Binding-site contacts:
Ligand atom N12 contacts residue MET161 of chain 3.A at 4.0 Å.
Ligand atom N12 contacts residue NAD1 of chain 3.B at 2.7 Å (h-bond).
Ligand atom O01 contacts residue GLY96 of chain 3.A at 4.4 Å.
Ligand atom C10 contacts residue PHE149 of chain 3.A at 3.7 Å (hydrophobic).
Ligand atom C07 contacts residue NAD1 of chain 3.B at 3.6 Å.
Ligand atom C13 contacts residue GLY96 of chain 3.A at 4.0 Å.
Ligand atom N08 contacts residue MET199 of chain 3.A at 4.4 Å.
Ligand atom C11 contacts residue MET161 of chain 3.A at 3.8 Å (hydrophobic).
Ligand atom C07 contacts residue MET199 of chain 3.A at 4.2 Å (hydrophobic).
Ligand atom C14 contacts residue MET161 of chain 3.A at 3.5 Å (hydrophobic).
Ligand atom C09 contacts residue NAD1 of chain 3.B at 3.6 Å.
Ligand atom C14 contacts residue GLY96 of chain 3.A at 3.7 Å.
Ligand atom C14 contacts residue PHE97 of chain 3.A at 4.1 Å (hydrophobic).
Ligand atom C10 contacts residue NAD1 of chain 3.B at 4.0 Å.
Ligand atom C11 contacts residue NAD1 of chain 3.B at 3.5 Å.
Ligand atom N12 contacts residue LYS165 of chain 3.A at 4.3 Å.
Ligand atom C06 contacts residue MET161 of chain 3.A at 4.3 Å (hydrophobic).
Ligand atom C13 contacts residue MET161 of chain 3.A at 3.7 Å (hydrophobic).
Ligand atom C02 contacts residue MET103 of chain 3.A at 3.8 Å (hydrophobic).
Ligand atom C13 contacts residue NAD1 of chain 3.B at 4.2 Å.
Ligand atom C02 contacts residue PHE97 of chain 3.A at 4.4 Å (hydrophobic).
Ligand atom C11 contacts residue PHE149 of chain 3.A at 3.8 Å (hydrophobic).
Ligand atom O01 contacts residue PHE97 of chain 3.A at 3.4 Å.
Ligand atom C05 contacts residue MET103 of chain 3.A at 4.0 Å (hydrophobic).
Ligand atom O01 contacts residue MET98 of chain 3.A at 2.9 Å (h-bond).
Ligand atom C05 contacts residue MET199 of chain 3.A at 3.6 Å (hydrophobic).
Ligand atom C10 contacts residue TYR158 of chain 3.A at 3.5 Å (hydrophobic).
Ligand atom C11 contacts residue LYS165 of chain 3.A at 4.1 Å.
Ligand atom C09 contacts residue TYR158 of chain 3.A at 3.8 Å (hydrophobic).
Ligand atom C03 contacts residue MET161 of chain 3.A at 3.9 Å (hydrophobic).
Ligand atom C04 contacts residue MET103 of chain 3.A at 3.6 Å (hydrophobic).
Ligand atom C03 contacts residue MET98 of chain 3.A at 4.4 Å (hydrophobic).
Ligand atom C09 contacts residue MET199 of chain 3.A at 3.9 Å (hydrophobic).
Ligand atom C05 contacts residue ILE202 of chain 3.A at 4.3 Å (hydrophobic).
Ligand atom N08 contacts residue NAD1 of chain 3.B at 3.5 Å.
Ligand atom C04 contacts residue ILE202 of chain 3.A at 4.0 Å (hydrophobic).
Ligand atom C02 contacts residue MET98 of chain 3.A at 3.4 Å (hydrophobic).
Ligand atom C06 contacts residue MET199 of chain 3.A at 4.4 Å (hydrophobic).
Ligand atom C03 contacts residue MET103 of chain 3.A at 4.0 Å (hydrophobic).
Ligand atom C02 contacts residue MET161 of chain 3.A at 4.4 Å (hydrophobic).

Sequence of chain 3.A:
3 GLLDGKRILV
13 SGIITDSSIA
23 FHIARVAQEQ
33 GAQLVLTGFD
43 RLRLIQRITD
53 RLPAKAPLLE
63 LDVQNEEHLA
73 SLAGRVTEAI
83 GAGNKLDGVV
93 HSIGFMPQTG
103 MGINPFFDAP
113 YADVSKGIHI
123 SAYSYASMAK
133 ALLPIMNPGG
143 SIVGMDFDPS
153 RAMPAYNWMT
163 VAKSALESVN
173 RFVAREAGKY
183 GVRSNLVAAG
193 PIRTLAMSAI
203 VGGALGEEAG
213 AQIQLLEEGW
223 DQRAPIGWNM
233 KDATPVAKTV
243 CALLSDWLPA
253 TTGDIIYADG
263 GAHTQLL

This small molecule binds to this protein.
Small molecule (SMILES): OCc1ccc(Cn2cccn2)cc1